Binding-site contacts:
Ligand atom C24 contacts residue HIS225 of chain 1.A at 3.8 Å.
Ligand atom N06 contacts residue MN1 of chain 1.C at 3.5 Å.
Ligand atom C02 contacts residue LYS243 of chain 1.A at 3.5 Å.
Ligand atom N06 contacts residue HIS225 of chain 1.A at 3.8 Å.
Ligand atom C12 contacts residue PHE222 of chain 1.A at 3.8 Å (hydrophobic).
Ligand atom O03 contacts residue ALA323 of chain 1.A at 3.7 Å.
Ligand atom C02 contacts residue TYR151 of chain 1.A at 3.4 Å (hydrophobic).
Ligand atom N29 contacts residue MN1 of chain 1.C at 2.4 Å.
Ligand atom C11 contacts residue ALA153 of chain 1.A at 3.5 Å (hydrophobic).
Ligand atom N29 contacts residue GLU227 of chain 1.A at 3.4 Å (salt-bridge).
Ligand atom C20 contacts residue ARG75 of chain 1.A at 3.5 Å.
Ligand atom O01 contacts residue LYS243 of chain 1.A at 3.4 Å (salt-bridge).
Ligand atom C18 contacts residue GLN277 of chain 1.A at 3.7 Å.
Ligand atom C12 contacts residue SER221 of chain 1.A at 3.6 Å.
Ligand atom C24 contacts residue MN1 of chain 1.C at 3.1 Å.
Ligand atom O03 contacts residue LYS243 of chain 1.A at 2.8 Å (salt-bridge).
Ligand atom O03 contacts residue ASN235 of chain 1.A at 3.3 Å (h-bond).
Ligand atom N29 contacts residue HIS225 of chain 1.A at 3.4 Å (h-bond).
Ligand atom C02 contacts residue TYR214 of chain 1.A at 3.7 Å (hydrophobic).
Ligand atom C27 contacts residue ASP228 of chain 1.A at 3.6 Å.
Ligand atom C21 contacts residue ASP154 of chain 1.A at 3.2 Å.
Ligand atom C18 contacts residue HIS225 of chain 1.A at 3.4 Å.
Ligand atom O01 contacts residue PHE222 of chain 1.A at 3.8 Å.
Ligand atom C23 contacts residue MN1 of chain 1.C at 3.1 Å.
Ligand atom O19 contacts residue PHE222 of chain 1.A at 3.4 Å.
Ligand atom C21 contacts residue ARG75 of chain 1.A at 3.4 Å.
Ligand atom O19 contacts residue CYS223 of chain 1.A at 2.9 Å (h-bond).
Ligand atom N10 contacts residue TYR214 of chain 1.A at 3.7 Å.
Ligand atom C28 contacts residue MN1 of chain 1.C at 3.4 Å.
Ligand atom O01 contacts residue TYR151 of chain 1.A at 2.3 Å (h-bond).
Ligand atom O03 contacts residue TYR151 of chain 1.A at 3.7 Å.
Ligand atom O16 contacts residue GLN277 of chain 1.A at 3.5 Å (h-bond).
Ligand atom C07 contacts residue MN1 of chain 1.C at 3.3 Å.
Ligand atom O16 contacts residue CYS223 of chain 1.A at 3.5 Å (h-bond).
Ligand atom N30 contacts residue MN1 of chain 1.C at 2.3 Å.
Ligand atom C05 contacts residue PHE222 of chain 1.A at 3.4 Å (hydrophobic).
Ligand atom N30 contacts residue HIS225 of chain 1.A at 3.1 Å (h-bond).
Ligand atom C28 contacts residue GLU227 of chain 1.A at 3.6 Å.
Ligand atom C08 contacts residue TYR214 of chain 1.A at 3.6 Å (hydrophobic).
Ligand atom O16 contacts residue LEU278 of chain 1.A at 3.6 Å.

A small-molecule ligand and the protein it binds are described below.
Small molecule (SMILES): C=CS(=O)(=O)N1CCCN(c2cc(NCCC(=O)O)nc(-c3ccccn3)n2)CC1

Sequence of chain 1.A:
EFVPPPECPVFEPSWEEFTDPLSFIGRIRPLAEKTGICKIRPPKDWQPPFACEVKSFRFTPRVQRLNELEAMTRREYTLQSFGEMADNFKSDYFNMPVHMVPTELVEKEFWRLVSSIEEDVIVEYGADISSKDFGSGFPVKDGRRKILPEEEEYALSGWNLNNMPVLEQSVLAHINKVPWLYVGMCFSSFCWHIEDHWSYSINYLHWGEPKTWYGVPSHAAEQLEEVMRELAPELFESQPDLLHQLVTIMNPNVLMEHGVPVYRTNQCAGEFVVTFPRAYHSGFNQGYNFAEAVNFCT